Binding-site contacts:
Ligand atom C24 contacts residue TYR150 of chain 1.F at 3.3 Å (hydrophobic).
Ligand atom O1 contacts residue LYS186 of chain 1.F at 3.8 Å.
Ligand atom C2 contacts residue LYS186 of chain 1.F at 3.7 Å.
Ligand atom C7 contacts residue ASN110 of chain 1.F at 3.3 Å.
Ligand atom C16 contacts residue TRP193 of chain 1.F at 4.3 Å (hydrophobic).
Ligand atom C15 contacts residue LEU113 of chain 1.F at 4.0 Å (hydrophobic).
Ligand atom C3 contacts residue LYS186 of chain 1.F at 4.3 Å.
Ligand atom C25 contacts residue TYR150 of chain 1.F at 3.7 Å (hydrophobic).
Ligand atom C26 contacts residue SER197 of chain 1.F at 4.1 Å.
Ligand atom C14 contacts residue ASN110 of chain 1.F at 4.4 Å.
Ligand atom C19 contacts residue LYS186 of chain 1.F at 4.1 Å.
Ligand atom C27 contacts residue TYR150 of chain 1.F at 3.6 Å (hydrophobic).
Ligand atom C26 contacts residue TYR150 of chain 1.F at 3.8 Å (hydrophobic).
Ligand atom C7 contacts residue PHE109 of chain 1.F at 3.9 Å (hydrophobic).
Ligand atom C15 contacts residue ASN110 of chain 1.F at 4.0 Å.
Ligand atom C3 contacts residue MET100 of chain 1.F at 4.0 Å (hydrophobic).
Ligand atom C6 contacts residue ASN110 of chain 1.F at 3.7 Å.
Ligand atom C4 contacts residue ILE106 of chain 1.F at 4.0 Å (hydrophobic).
Ligand atom C8 contacts residue ASN110 of chain 1.F at 3.7 Å.
Ligand atom O1 contacts residue MET100 of chain 1.F at 3.8 Å.
Ligand atom C6 contacts residue PHE109 of chain 1.F at 3.6 Å (hydrophobic).
Ligand atom C23 contacts residue TYR150 of chain 1.F at 4.1 Å (hydrophobic).
Ligand atom C15 contacts residue TRP193 of chain 1.F at 3.8 Å (hydrophobic).
Ligand atom C27 contacts residue SER197 of chain 1.F at 3.8 Å.
Ligand atom C22 contacts residue TYR150 of chain 1.F at 4.4 Å (hydrophobic).
Ligand atom C4 contacts residue MET100 of chain 1.F at 3.7 Å (hydrophobic).
Ligand atom C18 contacts residue VAL190 of chain 1.F at 4.1 Å (hydrophobic).
Ligand atom C18 contacts residue TRP193 of chain 1.F at 3.8 Å (hydrophobic).
Ligand atom C27 contacts residue TRP193 of chain 1.F at 4.1 Å (hydrophobic).

This small molecule binds to this protein.
Small molecule (SMILES): CC(C)CCC[C@@H](C)[C@H]1CC[C@H]2[C@@H]3CC=C4C[C@@H](O)CC[C@]4(C)[C@H]3CC[C@]12C

Sequence of chain 1.F:
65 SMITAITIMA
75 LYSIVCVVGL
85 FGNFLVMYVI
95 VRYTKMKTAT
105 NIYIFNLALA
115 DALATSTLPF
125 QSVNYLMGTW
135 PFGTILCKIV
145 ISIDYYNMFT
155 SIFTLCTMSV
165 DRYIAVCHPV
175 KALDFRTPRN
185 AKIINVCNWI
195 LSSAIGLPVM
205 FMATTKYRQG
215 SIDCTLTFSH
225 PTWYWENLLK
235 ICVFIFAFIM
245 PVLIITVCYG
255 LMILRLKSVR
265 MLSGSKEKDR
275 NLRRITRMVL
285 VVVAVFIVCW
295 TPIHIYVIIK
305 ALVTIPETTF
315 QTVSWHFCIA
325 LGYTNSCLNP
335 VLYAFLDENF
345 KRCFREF